Sequence of chain 42.A:
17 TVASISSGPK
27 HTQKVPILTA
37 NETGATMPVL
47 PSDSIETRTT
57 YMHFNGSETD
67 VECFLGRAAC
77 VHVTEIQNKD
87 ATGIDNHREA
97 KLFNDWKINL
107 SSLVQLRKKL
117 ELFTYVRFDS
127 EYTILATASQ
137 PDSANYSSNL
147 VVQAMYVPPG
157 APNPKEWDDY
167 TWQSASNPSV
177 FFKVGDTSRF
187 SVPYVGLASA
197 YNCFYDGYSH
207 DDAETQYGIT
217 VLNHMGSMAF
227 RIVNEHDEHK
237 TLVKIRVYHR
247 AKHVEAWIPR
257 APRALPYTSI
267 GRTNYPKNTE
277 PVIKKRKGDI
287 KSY

The protein below binds the small molecule below.
Small molecule (SMILES): Cc1cc(CCCCCOc2ccc(C3=NCCO3)cc2)on1

Binding-site contacts:
Ligand atom C5B contacts residue MET224 of chain 42.A at 3.8 Å (hydrophobic).
Ligand atom C6B contacts residue TYR128 of chain 42.A at 3.3 Å (hydrophobic).
Ligand atom C5A contacts residue PHE186 of chain 42.A at 3.5 Å (hydrophobic).
Ligand atom C1B contacts residue ILE104 of chain 42.A at 4.0 Å (hydrophobic).
Ligand atom C4C contacts residue VAL191 of chain 42.A at 3.0 Å (hydrophobic).
Ligand atom N2 contacts residue LEU106 of chain 42.A at 3.8 Å.
Ligand atom C2C contacts residue TYR197 of chain 42.A at 3.7 Å (hydrophobic).
Ligand atom C1C contacts residue LEU106 of chain 42.A at 3.8 Å (hydrophobic).
Ligand atom C4C contacts residue VAL188 of chain 42.A at 3.7 Å (hydrophobic).
Ligand atom C3B contacts residue TYR152 of chain 42.A at 3.7 Å (hydrophobic).
Ligand atom C1B contacts residue TYR128 of chain 42.A at 3.6 Å (hydrophobic).
Ligand atom O1 contacts residue MET221 of chain 42.A at 3.9 Å.
Ligand atom N3A contacts residue ALA24 of chain 42.C at 3.8 Å.
Ligand atom C4A contacts residue PRO174 of chain 42.A at 3.1 Å (hydrophobic).
Ligand atom C5B contacts residue PHE186 of chain 42.A at 3.9 Å (hydrophobic).
Ligand atom O1B contacts residue TYR128 of chain 42.A at 3.4 Å (h-bond).
Ligand atom C1B contacts residue VAL188 of chain 42.A at 3.8 Å (hydrophobic).
Ligand atom N3A contacts residue PHE186 of chain 42.A at 4.0 Å.
Ligand atom C3 contacts residue ASN219 of chain 42.A at 4.0 Å.
Ligand atom C3C contacts residue TYR128 of chain 42.A at 3.4 Å (hydrophobic).
Ligand atom O1B contacts residue ILE104 of chain 42.A at 3.9 Å.
Ligand atom C5A contacts residue VAL176 of chain 42.A at 3.6 Å (hydrophobic).
Ligand atom C5 contacts residue LEU106 of chain 42.A at 3.8 Å (hydrophobic).
Ligand atom C2A contacts residue PHE186 of chain 42.A at 3.3 Å (hydrophobic).
Ligand atom C4 contacts residue LEU106 of chain 42.A at 3.9 Å (hydrophobic).
Ligand atom C1C contacts residue TYR128 of chain 42.A at 3.7 Å (hydrophobic).
Ligand atom C2B contacts residue VAL188 of chain 42.A at 3.5 Å (hydrophobic).
Ligand atom C2A contacts residue TYR152 of chain 42.A at 3.6 Å (hydrophobic).
Ligand atom C6B contacts residue ILE104 of chain 42.A at 3.6 Å (hydrophobic).
Ligand atom O1 contacts residue LEU106 of chain 42.A at 3.7 Å.
Ligand atom C4 contacts residue TYR197 of chain 42.A at 3.8 Å (hydrophobic).
Ligand atom C4B contacts residue PHE186 of chain 42.A at 3.6 Å (hydrophobic).
Ligand atom N3A contacts residue PRO174 of chain 42.A at 3.7 Å.
Ligand atom C31 contacts residue ASN219 of chain 42.A at 3.3 Å.
Ligand atom N2 contacts residue ASN219 of chain 42.A at 3.8 Å.
Ligand atom C4B contacts residue TYR152 of chain 42.A at 3.8 Å (hydrophobic).
Ligand atom C3B contacts residue VAL188 of chain 42.A at 3.8 Å (hydrophobic).
Ligand atom C5C contacts residue VAL191 of chain 42.A at 3.8 Å (hydrophobic).
Ligand atom O1A contacts residue PHE186 of chain 42.A at 3.0 Å.
Ligand atom N3A contacts residue TYR152 of chain 42.A at 3.5 Å.

Sequence of chain 42.C:
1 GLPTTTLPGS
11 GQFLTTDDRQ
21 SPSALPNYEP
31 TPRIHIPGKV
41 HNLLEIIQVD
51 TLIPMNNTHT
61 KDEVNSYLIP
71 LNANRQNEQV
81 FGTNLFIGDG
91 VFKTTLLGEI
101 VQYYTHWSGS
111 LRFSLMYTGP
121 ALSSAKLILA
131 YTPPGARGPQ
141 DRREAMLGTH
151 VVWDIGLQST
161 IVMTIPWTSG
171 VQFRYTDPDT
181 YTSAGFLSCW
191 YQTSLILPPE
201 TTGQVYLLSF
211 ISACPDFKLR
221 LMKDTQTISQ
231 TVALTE